Binding-site contacts:
Ligand atom O4 contacts residue PRO121 of chain 1.B at 3.1 Å (h-bond).
Ligand atom N3 contacts residue ASP123 of chain 1.B at 2.6 Å (salt-bridge).
Ligand atom O1B contacts residue EDO1 of chain 1.T at 2.7 Å (h-bond).
Ligand atom O3B contacts residue ILE327 of chain 1.B at 2.9 Å (h-bond).
Ligand atom O4 contacts residue HIS125 of chain 1.B at 3.5 Å.
Ligand atom O2' contacts residue ARG120 of chain 1.B at 3.4 Å.
Ligand atom O1A contacts residue VAL163 of chain 1.B at 2.7 Å (h-bond).
Ligand atom O1B contacts residue GLY164 of chain 1.B at 3.1 Å (h-bond).
Ligand atom O2B contacts residue EDO1 of chain 1.T at 3.0 Å (h-bond).
Ligand atom O3' contacts residue ASP305 of chain 1.B at 2.7 Å (salt-bridge).
Ligand atom O3' contacts residue ASN23 of chain 1.B at 3.4 Å (h-bond).
Ligand atom C4 contacts residue ASP123 of chain 1.B at 3.4 Å.
Ligand atom C5 contacts residue SER162 of chain 1.B at 3.2 Å.
Ligand atom O7' contacts residue TRP95 of chain 1.B at 3.2 Å.
Ligand atom C4 contacts residue LEU124 of chain 1.B at 3.6 Å (hydrophobic).
Ligand atom O1A contacts residue SER162 of chain 1.B at 3.5 Å.
Ligand atom O4 contacts residue ASP123 of chain 1.B at 3.0 Å (salt-bridge).
Ligand atom O2B contacts residue ARG120 of chain 1.B at 3.0 Å (salt-bridge).
Ligand atom C2 contacts residue PRO121 of chain 1.B at 3.5 Å (hydrophobic).
Ligand atom O4' contacts residue ASP305 of chain 1.B at 2.7 Å (salt-bridge).
Ligand atom C8' contacts residue ASN23 of chain 1.B at 3.4 Å.
Ligand atom N2' contacts residue ASN23 of chain 1.B at 3.4 Å (h-bond).
Ligand atom O2A contacts residue GLY164 of chain 1.B at 3.5 Å (h-bond).
Ligand atom O2 contacts residue LYS160 of chain 1.B at 3.6 Å.
Ligand atom C4' contacts residue ASP305 of chain 1.B at 3.4 Å.
Ligand atom C5 contacts residue PRO121 of chain 1.B at 3.3 Å (hydrophobic).
Ligand atom O3B contacts residue ACT1 of chain 1.S at 3.0 Å (h-bond).
Ligand atom C6 contacts residue SER162 of chain 1.B at 3.3 Å.
Ligand atom O4 contacts residue LEU124 of chain 1.B at 2.5 Å (h-bond).
Ligand atom O4' contacts residue THR304 of chain 1.B at 3.4 Å.
Ligand atom O1' contacts residue ARG120 of chain 1.B at 3.5 Å (salt-bridge).
Ligand atom O7' contacts residue ASN23 of chain 1.B at 3.2 Å (h-bond).
Ligand atom N3 contacts residue PRO121 of chain 1.B at 3.0 Å (h-bond).
Ligand atom O4 contacts residue VAL122 of chain 1.B at 3.0 Å.
Ligand atom C7' contacts residue ASN23 of chain 1.B at 3.0 Å.
Ligand atom O2A contacts residue SER162 of chain 1.B at 2.5 Å (h-bond).
Ligand atom O2' contacts residue PRO121 of chain 1.B at 3.5 Å.
Ligand atom O2 contacts residue PRO121 of chain 1.B at 3.4 Å.
Ligand atom C3B contacts residue ILE327 of chain 1.B at 3.5 Å (hydrophobic).
Ligand atom C4 contacts residue PRO121 of chain 1.B at 2.8 Å (hydrophobic).

This protein binds this small molecule.
Small molecule (SMILES): CC(=O)N[C@H]1[C@@H](O[P](=O)(O)O[P](=O)(O)OC[C@H]2O[C@@H](n3ccc(=O)[nH]c3=O)[C@H](O)[C@@H]2O)O[C@H](CO)[C@@H](O)[C@@H]1O

Sequence of chain 1.B:
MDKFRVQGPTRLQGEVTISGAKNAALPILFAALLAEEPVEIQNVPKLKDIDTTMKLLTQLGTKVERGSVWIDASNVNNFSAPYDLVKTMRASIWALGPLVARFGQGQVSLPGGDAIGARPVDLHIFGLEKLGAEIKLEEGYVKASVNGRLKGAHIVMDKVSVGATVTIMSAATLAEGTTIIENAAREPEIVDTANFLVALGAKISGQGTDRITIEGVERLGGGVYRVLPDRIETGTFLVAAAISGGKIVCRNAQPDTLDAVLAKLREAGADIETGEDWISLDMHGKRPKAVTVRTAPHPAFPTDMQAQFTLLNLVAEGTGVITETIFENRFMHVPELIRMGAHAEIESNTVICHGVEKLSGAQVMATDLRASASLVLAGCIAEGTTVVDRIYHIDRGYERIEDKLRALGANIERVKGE